Binding-site contacts:
Ligand atom O2' contacts residue SER247 of chain 2.D at 3.1 Å (h-bond).
Ligand atom N7 contacts residue LEU286 of chain 2.D at 3.7 Å.
Ligand atom O1P contacts residue SER247 of chain 2.D at 3.1 Å (h-bond).
Ligand atom N9 contacts residue LEU286 of chain 2.D at 3.5 Å.
Ligand atom O4' contacts residue GLY216 of chain 2.D at 3.6 Å.
Ligand atom C4 contacts residue LEU286 of chain 2.D at 3.6 Å (hydrophobic).
Ligand atom C2 contacts residue GLN260 of chain 2.D at 2.7 Å.
Ligand atom C6 contacts residue TYR258 of chain 2.D at 3.5 Å (hydrophobic).
Ligand atom N1 contacts residue SER288 of chain 2.D at 3.6 Å.
Ligand atom C4 contacts residue TYR258 of chain 2.D at 3.4 Å (hydrophobic).
Ligand atom C8 contacts residue TYR258 of chain 2.D at 3.6 Å (hydrophobic).
Ligand atom C5 contacts residue LEU286 of chain 2.D at 3.7 Å (hydrophobic).
Ligand atom O2' contacts residue TYR258 of chain 2.D at 3.4 Å.
Ligand atom O1P contacts residue TYR258 of chain 2.D at 3.1 Å (h-bond).
Ligand atom O3' contacts residue VAL217 of chain 2.D at 3.1 Å.
Ligand atom N6 contacts residue SER288 of chain 2.D at 2.9 Å (h-bond).
Ligand atom N1 contacts residue GLN260 of chain 2.D at 3.0 Å (h-bond).
Ligand atom N9 contacts residue TYR258 of chain 2.D at 3.5 Å.
Ligand atom O3P contacts residue SER247 of chain 2.D at 2.5 Å (h-bond).
Ligand atom O3P contacts residue TYR218 of chain 2.D at 3.3 Å.
Ligand atom C5' contacts residue THR178 of chain 2.D at 3.7 Å.
Ligand atom C8 contacts residue LEU286 of chain 2.D at 3.6 Å (hydrophobic).
Ligand atom C2 contacts residue TYR258 of chain 2.D at 3.3 Å (hydrophobic).
Ligand atom C5 contacts residue TYR258 of chain 2.D at 3.5 Å (hydrophobic).
Ligand atom N7 contacts residue TYR258 of chain 2.D at 3.6 Å.
Ligand atom C6 contacts residue SER288 of chain 2.D at 3.7 Å.
Ligand atom N1 contacts residue TYR258 of chain 2.D at 3.6 Å.
Ligand atom O5P contacts residue LYS119 of chain 2.D at 2.7 Å (salt-bridge).
Ligand atom C5' contacts residue GLY179 of chain 2.D at 3.4 Å.
Ligand atom O5P contacts residue ASN33 of chain 2.D at 3.7 Å.
Ligand atom N3 contacts residue TYR258 of chain 2.D at 3.3 Å.
Ligand atom P1 contacts residue SER247 of chain 2.D at 3.1 Å.
Ligand atom O4' contacts residue THR178 of chain 2.D at 3.5 Å.
Ligand atom O3' contacts residue TYR218 of chain 2.D at 3.2 Å (h-bond).
Ligand atom O6P contacts residue GLY179 of chain 2.D at 3.6 Å.
Ligand atom P2 contacts residue LYS119 of chain 2.D at 3.6 Å.
Ligand atom C4' contacts residue GLY216 of chain 2.D at 3.1 Å.
Ligand atom O3' contacts residue SER247 of chain 2.D at 3.1 Å.
Ligand atom C5' contacts residue GLY216 of chain 2.D at 3.7 Å.
Ligand atom C1' contacts residue TYR258 of chain 2.D at 3.8 Å (hydrophobic).

Sequence of chain 2.D:
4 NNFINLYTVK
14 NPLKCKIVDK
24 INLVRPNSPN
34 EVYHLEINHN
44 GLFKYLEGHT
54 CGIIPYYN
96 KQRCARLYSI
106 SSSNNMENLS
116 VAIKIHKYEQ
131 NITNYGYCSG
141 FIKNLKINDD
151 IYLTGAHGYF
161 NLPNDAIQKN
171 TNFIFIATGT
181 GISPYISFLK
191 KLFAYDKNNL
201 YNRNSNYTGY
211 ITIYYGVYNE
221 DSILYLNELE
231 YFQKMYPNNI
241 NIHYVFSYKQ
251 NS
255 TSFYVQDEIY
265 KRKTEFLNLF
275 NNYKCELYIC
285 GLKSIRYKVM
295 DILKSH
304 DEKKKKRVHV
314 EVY

This small molecule binds to this protein.
Small molecule (SMILES): Nc1ncnc2c1ncn2[C@@H]1O[C@H](COP(=O)(O)O)[C@@H](O)[C@H]1OP(=O)(O)O